Sequence of chain 1.E:
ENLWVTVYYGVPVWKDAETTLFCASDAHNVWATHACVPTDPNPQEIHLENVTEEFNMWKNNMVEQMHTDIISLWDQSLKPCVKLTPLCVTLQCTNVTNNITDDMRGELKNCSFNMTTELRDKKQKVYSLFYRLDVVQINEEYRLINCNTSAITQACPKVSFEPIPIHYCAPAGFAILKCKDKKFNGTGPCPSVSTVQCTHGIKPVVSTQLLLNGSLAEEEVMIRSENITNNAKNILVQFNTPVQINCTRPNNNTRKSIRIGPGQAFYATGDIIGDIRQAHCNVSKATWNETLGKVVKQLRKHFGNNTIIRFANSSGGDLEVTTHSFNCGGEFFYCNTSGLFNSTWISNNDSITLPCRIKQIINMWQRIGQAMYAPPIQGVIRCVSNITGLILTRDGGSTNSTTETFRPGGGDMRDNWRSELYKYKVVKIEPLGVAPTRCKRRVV

Binding-site contacts:
Ligand atom O4 contacts residue GLN263 of chain 1.E at 4.4 Å.
Ligand atom C7 contacts residue ASN265 of chain 1.E at 3.5 Å.
Ligand atom C3 contacts residue ASN265 of chain 1.E at 3.9 Å.
Ligand atom C4 contacts residue GLN263 of chain 1.E at 3.8 Å.
Ligand atom C8 contacts residue VAL302 of chain 1.E at 4.5 Å (hydrophobic).
Ligand atom O5 contacts residue ASN265 of chain 1.E at 2.4 Å (h-bond).
Ligand atom O3 contacts residue GLN263 of chain 1.E at 3.4 Å (h-bond).
Ligand atom C5 contacts residue ASN265 of chain 1.E at 3.6 Å.
Ligand atom N2 contacts residue GLN263 of chain 1.E at 2.5 Å (h-bond).
Ligand atom O7 contacts residue ASN265 of chain 1.E at 3.7 Å.
Ligand atom O6 contacts residue ARG412 of chain 1.E at 4.4 Å.
Ligand atom C1 contacts residue GLN263 of chain 1.E at 2.7 Å.
Ligand atom C2 contacts residue ASN265 of chain 1.E at 2.6 Å.
Ligand atom C3 contacts residue GLN263 of chain 1.E at 2.7 Å.
Ligand atom C8 contacts residue SER303 of chain 1.E at 3.9 Å.
Ligand atom C7 contacts residue GLN263 of chain 1.E at 3.5 Å.
Ligand atom C1 contacts residue ASN265 of chain 1.E at 1.5 Å.
Ligand atom C8 contacts residue GLN263 of chain 1.E at 3.2 Å.
Ligand atom C4 contacts residue ASN265 of chain 1.E at 4.3 Å.
Ligand atom N2 contacts residue ASN265 of chain 1.E at 3.0 Å (h-bond).
Ligand atom O5 contacts residue GLN263 of chain 1.E at 3.8 Å.
Ligand atom C2 contacts residue GLN263 of chain 1.E at 2.7 Å.
Ligand atom C5 contacts residue GLN263 of chain 1.E at 3.9 Å.

This small molecule binds to this protein.
Small molecule (SMILES): CC(=O)N[C@H]1[C@H](O[C@H]2[C@H](O)[C@@H](NC(C)=O)CO[C@@H]2CO)O[C@H](CO)[C@@H](O)[C@@H]1O